Binding-site contacts:
Ligand atom CZ contacts residue LEU87 of chain 2.A at 4.2 Å (hydrophobic).
Ligand atom CZ contacts residue PHE100 of chain 2.A at 4.1 Å (hydrophobic).
Ligand atom O contacts residue THR88 of chain 2.A at 3.7 Å.
Ligand atom N contacts residue LYS234 of chain 1.C at 3.6 Å.
Ligand atom CA contacts residue LYS234 of chain 1.C at 2.5 Å.
Ligand atom O contacts residue LYS98 of chain 2.A at 3.8 Å.
Ligand atom O contacts residue LYS234 of chain 1.C at 3.4 Å.
Ligand atom NH2 contacts residue ASN101 of chain 2.A at 3.7 Å.
Ligand atom CD contacts residue SER86 of chain 2.A at 3.5 Å.
Ligand atom C contacts residue SER86 of chain 2.A at 3.6 Å.
Ligand atom NH2 contacts residue LYS97 of chain 2.A at 3.6 Å (salt-bridge).
Ligand atom NH2 contacts residue LEU87 of chain 2.A at 3.9 Å.
Ligand atom NE contacts residue SER86 of chain 2.A at 3.6 Å.
Ligand atom CB contacts residue SER86 of chain 2.A at 3.9 Å.
Ligand atom C contacts residue LYS98 of chain 2.A at 3.7 Å.
Ligand atom O contacts residue SER86 of chain 2.A at 2.8 Å (h-bond).
Ligand atom CA contacts residue SER233 of chain 1.C at 3.6 Å.
Ligand atom CD1 contacts residue ILE84 of chain 2.A at 4.0 Å (hydrophobic).
Ligand atom N contacts residue LYS234 of chain 1.C at 1.5 Å.
Ligand atom NH1 contacts residue SER86 of chain 2.A at 3.4 Å (h-bond).
Ligand atom NH1 contacts residue THR88 of chain 2.A at 3.8 Å.
Ligand atom CB contacts residue LYS234 of chain 1.C at 3.9 Å.
Ligand atom CB contacts residue SER233 of chain 1.C at 4.1 Å.
Ligand atom NH2 contacts residue SER86 of chain 2.A at 3.5 Å (h-bond).
Ligand atom NE contacts residue ASN101 of chain 2.A at 3.0 Å (h-bond).
Ligand atom CZ contacts residue SER86 of chain 2.A at 3.2 Å.
Ligand atom CD2 contacts residue ILE84 of chain 2.A at 3.9 Å (hydrophobic).
Ligand atom N contacts residue SER233 of chain 1.C at 3.0 Å (h-bond).
Ligand atom CZ contacts residue LYS98 of chain 2.A at 3.7 Å.
Ligand atom C contacts residue LYS234 of chain 1.C at 3.0 Å.
Ligand atom NH1 contacts residue LEU87 of chain 2.A at 3.9 Å.
Ligand atom N contacts residue SER86 of chain 2.A at 4.0 Å.
Ligand atom CZ contacts residue ASN101 of chain 2.A at 3.7 Å.
Ligand atom NH2 contacts residue PHE100 of chain 2.A at 2.8 Å (h-bond).
Ligand atom NH1 contacts residue LYS98 of chain 2.A at 3.7 Å.
Ligand atom C contacts residue THR88 of chain 2.A at 4.2 Å.
Ligand atom CD contacts residue ASN101 of chain 2.A at 3.2 Å.
Ligand atom NH2 contacts residue LYS98 of chain 2.A at 2.7 Å (salt-bridge).
Ligand atom CG contacts residue SER86 of chain 2.A at 4.2 Å.
Ligand atom CA contacts residue SER86 of chain 2.A at 4.0 Å.

Sequence of chain 1.C:
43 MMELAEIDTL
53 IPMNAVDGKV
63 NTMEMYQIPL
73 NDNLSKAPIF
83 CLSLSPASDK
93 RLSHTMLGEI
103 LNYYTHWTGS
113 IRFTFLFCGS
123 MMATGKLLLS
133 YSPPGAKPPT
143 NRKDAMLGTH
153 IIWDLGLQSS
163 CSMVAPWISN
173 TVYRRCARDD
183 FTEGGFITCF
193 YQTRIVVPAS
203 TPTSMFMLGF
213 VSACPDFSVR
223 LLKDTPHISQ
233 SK

Sequence of chain 2.A:
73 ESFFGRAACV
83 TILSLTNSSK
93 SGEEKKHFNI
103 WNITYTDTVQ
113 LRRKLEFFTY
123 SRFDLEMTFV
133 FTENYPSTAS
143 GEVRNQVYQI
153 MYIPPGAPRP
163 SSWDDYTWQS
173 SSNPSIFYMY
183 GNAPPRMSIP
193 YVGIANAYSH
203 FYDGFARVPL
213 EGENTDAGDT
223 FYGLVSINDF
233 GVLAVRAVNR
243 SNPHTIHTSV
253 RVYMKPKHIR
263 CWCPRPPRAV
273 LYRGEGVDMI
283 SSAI

This protein binds this small molecule.
Small molecule (SMILES): CC[C@H](C)[C@H](NC(=O)[C@@H](N)CC(C)C)C(=O)NCC(=O)N[C@@H](CCCN=C(N)N)C(=O)N[C@H](C=O)[C@@H](C)O